This protein binds this small molecule.
Small molecule (SMILES): CC(=O)N[C@H]1[C@H](O[C@H]2[C@H](O)[C@@H](NC(C)=O)CO[C@@H]2CO)O[C@H](CO)[C@@H](O)[C@@H]1O

Binding-site contacts:
Ligand atom C2 contacts residue ASN1134 of chain 1.B at 2.4 Å.
Ligand atom C8 contacts residue VAL1133 of chain 1.B at 4.2 Å (hydrophobic).
Ligand atom C3 contacts residue ASN1134 of chain 1.B at 3.8 Å.
Ligand atom N2 contacts residue ASN1134 of chain 1.B at 2.9 Å (h-bond).
Ligand atom C8 contacts residue ASN1134 of chain 1.B at 4.2 Å.
Ligand atom C7 contacts residue ASN1134 of chain 1.B at 3.5 Å.
Ligand atom O7 contacts residue ASN1134 of chain 1.B at 3.6 Å (h-bond).
Ligand atom C5 contacts residue ASN1134 of chain 1.B at 3.7 Å.
Ligand atom C4 contacts residue ASN1134 of chain 1.B at 4.2 Å.
Ligand atom O5 contacts residue ASN1134 of chain 1.B at 2.4 Å (h-bond).
Ligand atom C8 contacts residue ILE1132 of chain 1.B at 3.7 Å (hydrophobic).
Ligand atom C1 contacts residue ASN1134 of chain 1.B at 1.4 Å.

Sequence of chain 1.B:
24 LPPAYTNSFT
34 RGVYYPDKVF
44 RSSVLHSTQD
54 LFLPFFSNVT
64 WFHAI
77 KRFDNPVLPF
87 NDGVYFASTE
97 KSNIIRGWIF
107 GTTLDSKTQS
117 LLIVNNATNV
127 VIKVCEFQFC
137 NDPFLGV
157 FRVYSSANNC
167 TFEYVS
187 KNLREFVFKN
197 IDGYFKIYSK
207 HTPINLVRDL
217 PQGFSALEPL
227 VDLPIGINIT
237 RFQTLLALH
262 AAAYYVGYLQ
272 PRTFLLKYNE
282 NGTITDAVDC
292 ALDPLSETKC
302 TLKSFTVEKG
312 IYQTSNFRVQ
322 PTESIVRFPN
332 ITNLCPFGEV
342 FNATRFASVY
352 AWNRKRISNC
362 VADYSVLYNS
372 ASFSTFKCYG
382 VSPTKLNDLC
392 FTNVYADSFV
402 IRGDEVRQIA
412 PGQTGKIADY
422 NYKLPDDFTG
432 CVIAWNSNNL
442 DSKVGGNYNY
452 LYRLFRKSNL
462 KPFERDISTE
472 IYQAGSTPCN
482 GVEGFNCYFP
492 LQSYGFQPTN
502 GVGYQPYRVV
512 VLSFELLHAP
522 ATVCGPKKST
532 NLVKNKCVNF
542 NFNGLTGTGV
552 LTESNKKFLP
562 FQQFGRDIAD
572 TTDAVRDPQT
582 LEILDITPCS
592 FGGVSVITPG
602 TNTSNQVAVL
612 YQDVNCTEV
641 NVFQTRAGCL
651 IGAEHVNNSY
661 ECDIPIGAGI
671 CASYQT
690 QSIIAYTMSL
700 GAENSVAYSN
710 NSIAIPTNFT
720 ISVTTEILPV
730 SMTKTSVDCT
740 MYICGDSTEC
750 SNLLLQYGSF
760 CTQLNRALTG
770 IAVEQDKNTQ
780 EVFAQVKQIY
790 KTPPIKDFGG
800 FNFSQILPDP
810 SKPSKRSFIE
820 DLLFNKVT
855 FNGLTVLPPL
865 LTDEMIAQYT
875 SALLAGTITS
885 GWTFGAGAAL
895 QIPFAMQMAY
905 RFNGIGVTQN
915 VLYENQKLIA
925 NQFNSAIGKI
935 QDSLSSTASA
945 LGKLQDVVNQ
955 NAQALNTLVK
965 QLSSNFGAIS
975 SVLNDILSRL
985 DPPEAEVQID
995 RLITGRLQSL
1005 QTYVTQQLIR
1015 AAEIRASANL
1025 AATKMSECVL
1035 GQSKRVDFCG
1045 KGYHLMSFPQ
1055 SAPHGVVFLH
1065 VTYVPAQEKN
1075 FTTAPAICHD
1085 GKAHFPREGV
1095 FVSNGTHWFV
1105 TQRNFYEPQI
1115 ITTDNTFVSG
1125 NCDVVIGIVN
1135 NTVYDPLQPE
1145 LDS